Sequence of chain 1.B:
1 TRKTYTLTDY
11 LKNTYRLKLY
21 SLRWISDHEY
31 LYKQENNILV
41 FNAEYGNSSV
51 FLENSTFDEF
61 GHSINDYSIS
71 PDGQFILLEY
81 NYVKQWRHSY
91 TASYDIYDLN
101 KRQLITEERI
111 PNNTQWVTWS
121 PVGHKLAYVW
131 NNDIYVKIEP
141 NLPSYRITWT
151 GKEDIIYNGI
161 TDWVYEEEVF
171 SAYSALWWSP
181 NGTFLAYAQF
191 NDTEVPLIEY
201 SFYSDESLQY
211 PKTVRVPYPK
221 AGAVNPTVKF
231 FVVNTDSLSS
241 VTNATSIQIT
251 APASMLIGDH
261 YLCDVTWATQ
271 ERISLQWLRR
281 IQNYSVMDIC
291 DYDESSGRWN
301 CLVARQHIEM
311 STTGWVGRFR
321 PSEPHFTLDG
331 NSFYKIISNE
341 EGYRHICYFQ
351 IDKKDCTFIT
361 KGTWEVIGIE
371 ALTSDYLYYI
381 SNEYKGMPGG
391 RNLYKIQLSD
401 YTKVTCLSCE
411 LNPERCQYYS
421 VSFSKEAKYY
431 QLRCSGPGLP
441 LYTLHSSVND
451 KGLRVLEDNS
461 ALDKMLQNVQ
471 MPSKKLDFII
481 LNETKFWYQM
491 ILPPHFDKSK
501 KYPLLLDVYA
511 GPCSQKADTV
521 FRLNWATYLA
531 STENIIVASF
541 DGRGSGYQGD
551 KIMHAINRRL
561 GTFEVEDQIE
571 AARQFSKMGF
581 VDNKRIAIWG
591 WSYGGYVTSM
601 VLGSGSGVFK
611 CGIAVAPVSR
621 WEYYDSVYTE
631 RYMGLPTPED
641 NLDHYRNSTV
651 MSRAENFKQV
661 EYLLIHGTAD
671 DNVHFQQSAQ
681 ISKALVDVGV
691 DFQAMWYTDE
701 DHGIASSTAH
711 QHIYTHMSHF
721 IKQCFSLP

Binding-site contacts:
Ligand atom C5 contacts residue THR193 of chain 1.B at 3.8 Å.
Ligand atom C4 contacts residue ASN191 of chain 1.B at 4.3 Å.
Ligand atom O7 contacts residue GLN189 of chain 1.B at 3.8 Å.
Ligand atom C1 contacts residue THR193 of chain 1.B at 3.5 Å.
Ligand atom O5 contacts residue THR193 of chain 1.B at 3.7 Å.
Ligand atom O5 contacts residue ASN191 of chain 1.B at 2.3 Å (h-bond).
Ligand atom O7 contacts residue LYS229 of chain 1.B at 4.0 Å.
Ligand atom C3 contacts residue ASN191 of chain 1.B at 3.8 Å.
Ligand atom C8 contacts residue ILE156 of chain 1.B at 4.0 Å (hydrophobic).
Ligand atom N2 contacts residue ILE156 of chain 1.B at 3.9 Å.
Ligand atom C8 contacts residue GLN189 of chain 1.B at 4.5 Å.
Ligand atom C7 contacts residue GLN189 of chain 1.B at 4.5 Å.
Ligand atom C8 contacts residue THR193 of chain 1.B at 4.0 Å.
Ligand atom O7 contacts residue THR193 of chain 1.B at 3.7 Å.
Ligand atom C5 contacts residue ASN191 of chain 1.B at 3.6 Å.
Ligand atom O6 contacts residue THR193 of chain 1.B at 3.6 Å.
Ligand atom C1 contacts residue ILE156 of chain 1.B at 4.1 Å (hydrophobic).
Ligand atom C8 contacts residue THR150 of chain 1.B at 3.8 Å.
Ligand atom C1 contacts residue ASN191 of chain 1.B at 1.4 Å.
Ligand atom C6 contacts residue GLU194 of chain 1.B at 4.2 Å.
Ligand atom O6 contacts residue GLU194 of chain 1.B at 3.1 Å (salt-bridge).
Ligand atom C6 contacts residue THR193 of chain 1.B at 4.2 Å.
Ligand atom C8 contacts residue GLU194 of chain 1.B at 4.3 Å.
Ligand atom C7 contacts residue ASN191 of chain 1.B at 3.7 Å.
Ligand atom C2 contacts residue ASN191 of chain 1.B at 2.5 Å.
Ligand atom C7 contacts residue ILE156 of chain 1.B at 4.1 Å (hydrophobic).
Ligand atom N2 contacts residue ASN191 of chain 1.B at 3.2 Å (h-bond).
Ligand atom C7 contacts residue THR193 of chain 1.B at 4.1 Å.
Ligand atom O7 contacts residue ASN191 of chain 1.B at 3.7 Å.

A small-molecule ligand and the protein it binds are described below.
Small molecule (SMILES): CC(=O)N[C@H]1[C@H](O[C@H]2[C@H](O)[C@@H](NC(C)=O)CO[C@@H]2CO)O[C@H](CO)[C@@H](O)[C@@H]1O